The small molecule below binds the protein below.
Small molecule (SMILES): CCOC(=O)c1ccc(OCCC2CCN(c3ccc(C)nn3)CC2)cc1

Sequence of chain 8.D:
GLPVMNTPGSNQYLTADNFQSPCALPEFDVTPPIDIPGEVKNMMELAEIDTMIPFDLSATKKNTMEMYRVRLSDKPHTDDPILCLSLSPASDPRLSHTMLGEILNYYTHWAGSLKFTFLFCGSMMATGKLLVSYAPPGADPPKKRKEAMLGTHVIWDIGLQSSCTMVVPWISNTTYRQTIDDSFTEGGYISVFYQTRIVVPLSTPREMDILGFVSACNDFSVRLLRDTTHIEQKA

Sequence of chain 8.B:
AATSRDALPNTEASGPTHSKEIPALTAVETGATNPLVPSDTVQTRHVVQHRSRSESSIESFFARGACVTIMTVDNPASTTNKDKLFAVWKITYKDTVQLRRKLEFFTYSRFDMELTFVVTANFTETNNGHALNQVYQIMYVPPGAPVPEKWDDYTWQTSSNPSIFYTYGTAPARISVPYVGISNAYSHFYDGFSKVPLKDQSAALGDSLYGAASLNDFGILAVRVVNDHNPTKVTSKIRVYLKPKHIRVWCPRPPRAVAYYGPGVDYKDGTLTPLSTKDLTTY

Binding-site contacts:
Ligand atom C8 contacts residue VAL199 of chain 8.B at 3.7 Å (hydrophobic).
Ligand atom N6 contacts residue VAL196 of chain 8.B at 3.9 Å.
Ligand atom C5 contacts residue VAL196 of chain 8.B at 3.8 Å (hydrophobic).
Ligand atom O14 contacts residue MET132 of chain 8.B at 3.4 Å.
Ligand atom C20 contacts residue TYR205 of chain 8.B at 3.5 Å (hydrophobic).
Ligand atom C4 contacts residue TYR159 of chain 8.B at 3.5 Å (hydrophobic).
Ligand atom C8 contacts residue VAL196 of chain 8.B at 3.6 Å (hydrophobic).
Ligand atom C21 contacts residue TYR112 of chain 8.B at 3.3 Å (hydrophobic).
Ligand atom C2 contacts residue ILE194 of chain 8.B at 3.5 Å (hydrophobic).
Ligand atom C1 contacts residue PRO181 of chain 8.B at 3.7 Å (hydrophobic).
Ligand atom O22 contacts residue TYR205 of chain 8.B at 3.8 Å.
Ligand atom C4 contacts residue VAL196 of chain 8.B at 3.9 Å (hydrophobic).
Ligand atom C3 contacts residue TYR159 of chain 8.B at 3.6 Å (hydrophobic).
Ligand atom C25 contacts residue ASP236 of chain 8.B at 3.5 Å.
Ligand atom O23 contacts residue PHE237 of chain 8.B at 3.8 Å.
Ligand atom C17 contacts residue TYR112 of chain 8.B at 3.8 Å (hydrophobic).
Ligand atom C10 contacts residue MET132 of chain 8.B at 3.3 Å (hydrophobic).
Ligand atom C25 contacts residue SER206 of chain 8.B at 3.8 Å.
Ligand atom N4 contacts residue LEU240 of chain 8.B at 3.6 Å.
Ligand atom C3 contacts residue ALA24 of chain 8.D at 3.5 Å (hydrophobic).
Ligand atom C13 contacts residue VAL199 of chain 8.B at 3.7 Å (hydrophobic).
Ligand atom C18 contacts residue TYR112 of chain 8.B at 3.7 Å (hydrophobic).
Ligand atom C7 contacts residue TYR159 of chain 8.B at 3.7 Å (hydrophobic).
Ligand atom C21 contacts residue PHE237 of chain 8.B at 3.7 Å (hydrophobic).
Ligand atom C2 contacts residue TYR159 of chain 8.B at 3.5 Å (hydrophobic).
Ligand atom N4 contacts residue LEU134 of chain 8.B at 3.7 Å.
Ligand atom C7 contacts residue VAL196 of chain 8.B at 3.6 Å (hydrophobic).
Ligand atom O23 contacts residue TYR112 of chain 8.B at 3.5 Å.
Ligand atom C19 contacts residue TYR205 of chain 8.B at 3.7 Å (hydrophobic).
Ligand atom C13 contacts residue MET132 of chain 8.B at 3.8 Å (hydrophobic).
Ligand atom C10 contacts residue ILE110 of chain 8.B at 3.5 Å (hydrophobic).
Ligand atom C17 contacts residue PHE237 of chain 8.B at 3.7 Å (hydrophobic).
Ligand atom N3 contacts residue TYR159 of chain 8.B at 3.9 Å.
Ligand atom C11 contacts residue ILE110 of chain 8.B at 3.6 Å (hydrophobic).
Ligand atom C18 contacts residue PHE237 of chain 8.B at 3.6 Å (hydrophobic).
Ligand atom N3 contacts residue LEU240 of chain 8.B at 3.5 Å.
Ligand atom O22 contacts residue TYR112 of chain 8.B at 3.5 Å.
Ligand atom N3 contacts residue ILE194 of chain 8.B at 3.6 Å.
Ligand atom C12 contacts residue PHE237 of chain 8.B at 3.5 Å (hydrophobic).
Ligand atom C11 contacts residue LEU134 of chain 8.B at 3.8 Å (hydrophobic).